Binding-site contacts:
Ligand atom O6S contacts residue LYS193 of chain 24.A at 3.4 Å.
Ligand atom O2S contacts residue ASP58 of chain 23.C at 2.3 Å (salt-bridge).
Ligand atom C2 contacts residue LYS193 of chain 24.A at 3.6 Å.
Ligand atom O6S contacts residue ARG56 of chain 23.C at 3.7 Å.
Ligand atom C3 contacts residue LYS193 of chain 24.A at 3.6 Å.
Ligand atom S2 contacts residue ARG135 of chain 24.B at 4.0 Å.
Ligand atom O5 contacts residue ARG135 of chain 24.B at 3.2 Å.
Ligand atom O4S contacts residue ARG56 of chain 23.C at 2.5 Å (salt-bridge).
Ligand atom O3S contacts residue LYS193 of chain 24.A at 3.1 Å (salt-bridge).
Ligand atom O3 contacts residue ARG56 of chain 23.C at 3.9 Å.
Ligand atom S1 contacts residue ASP58 of chain 23.C at 3.7 Å.
Ligand atom O6S contacts residue ARG135 of chain 24.B at 3.7 Å.
Ligand atom C5 contacts residue THR134 of chain 24.B at 3.9 Å.
Ligand atom O1S contacts residue ASP58 of chain 23.C at 4.1 Å.
Ligand atom O5S contacts residue ARG56 of chain 23.C at 3.6 Å (salt-bridge).
Ligand atom O5S contacts residue ASN88 of chain 23.C at 3.0 Å (h-bond).
Ligand atom O6 contacts residue ARG135 of chain 24.B at 3.6 Å.
Ligand atom O1 contacts residue ASP133 of chain 24.B at 4.1 Å.
Ligand atom O3 contacts residue ASP59 of chain 23.C at 4.0 Å.
Ligand atom O1S contacts residue ASP59 of chain 23.C at 3.0 Å.
Ligand atom O3 contacts residue LYS193 of chain 24.A at 2.8 Å (salt-bridge).
Ligand atom O6S contacts residue ASN88 of chain 23.C at 3.9 Å.
Ligand atom O5S contacts residue ARG135 of chain 24.B at 3.6 Å.
Ligand atom S2 contacts residue ARG56 of chain 23.C at 3.4 Å (salt-bridge).
Ligand atom O2S contacts residue ASP59 of chain 23.C at 3.2 Å.
Ligand atom O2S contacts residue ARG56 of chain 23.C at 4.1 Å.
Ligand atom C5 contacts residue ARG135 of chain 24.B at 4.1 Å.
Ligand atom O6 contacts residue LYS193 of chain 24.A at 3.5 Å.
Ligand atom O3S contacts residue THR134 of chain 24.B at 3.3 Å (h-bond).
Ligand atom C3 contacts residue ARG56 of chain 23.C at 3.9 Å.
Ligand atom S2 contacts residue ASN88 of chain 23.C at 4.0 Å.
Ligand atom O4 contacts residue THR195 of chain 24.A at 3.7 Å.
Ligand atom O5 contacts residue LYS193 of chain 24.A at 3.6 Å.
Ligand atom S1 contacts residue ASP59 of chain 23.C at 3.7 Å.
Ligand atom C6 contacts residue ARG135 of chain 24.B at 3.8 Å.
Ligand atom C1 contacts residue ASP133 of chain 24.B at 4.0 Å.
Ligand atom C4 contacts residue LYS193 of chain 24.A at 3.4 Å.
Ligand atom N2 contacts residue ARG56 of chain 23.C at 3.9 Å.
Ligand atom C6 contacts residue THR134 of chain 24.B at 3.5 Å.
Ligand atom O6B contacts residue LYS193 of chain 24.A at 4.1 Å.

The small molecule below binds the protein below.
Small molecule (SMILES): O=C(O)[C@@H]1O[C@@H](O[C@H]2[C@H](O)[C@@H](NS(=O)(=O)O)[C@@H](O)O[C@@H]2COS(=O)(=O)O)[C@H](OS(=O)(=O)O)[C@@H](O)[C@@H]1O[C@H]1O[C@H](COS(=O)(=O)O)[C@@H](O)[C@H](O)[C@H]1NS(=O)(=O)O

Sequence of chain 24.B:
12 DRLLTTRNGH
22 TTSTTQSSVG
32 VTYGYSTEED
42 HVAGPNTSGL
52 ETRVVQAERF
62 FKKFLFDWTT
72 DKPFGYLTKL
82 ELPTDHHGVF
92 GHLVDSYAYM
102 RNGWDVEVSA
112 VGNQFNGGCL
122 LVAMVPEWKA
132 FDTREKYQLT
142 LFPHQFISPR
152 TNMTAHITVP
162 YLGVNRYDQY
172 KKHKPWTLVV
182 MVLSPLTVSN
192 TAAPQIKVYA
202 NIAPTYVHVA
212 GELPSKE

Sequence of chain 23.C:
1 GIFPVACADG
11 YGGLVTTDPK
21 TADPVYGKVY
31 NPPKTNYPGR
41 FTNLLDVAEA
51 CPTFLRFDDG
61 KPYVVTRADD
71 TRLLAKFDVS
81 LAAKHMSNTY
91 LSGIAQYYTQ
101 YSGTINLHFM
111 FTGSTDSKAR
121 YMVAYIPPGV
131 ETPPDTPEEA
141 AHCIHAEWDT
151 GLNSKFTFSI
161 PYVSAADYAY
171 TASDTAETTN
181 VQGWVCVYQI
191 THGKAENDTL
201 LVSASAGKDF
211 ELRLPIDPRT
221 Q

Sequence of chain 24.A:
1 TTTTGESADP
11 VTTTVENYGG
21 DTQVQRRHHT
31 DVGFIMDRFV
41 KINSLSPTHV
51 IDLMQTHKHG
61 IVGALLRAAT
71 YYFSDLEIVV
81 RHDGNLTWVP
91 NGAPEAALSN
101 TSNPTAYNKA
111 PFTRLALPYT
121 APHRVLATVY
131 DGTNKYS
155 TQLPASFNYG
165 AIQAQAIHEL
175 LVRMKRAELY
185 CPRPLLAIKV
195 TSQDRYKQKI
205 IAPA